Sequence of chain 2.D:
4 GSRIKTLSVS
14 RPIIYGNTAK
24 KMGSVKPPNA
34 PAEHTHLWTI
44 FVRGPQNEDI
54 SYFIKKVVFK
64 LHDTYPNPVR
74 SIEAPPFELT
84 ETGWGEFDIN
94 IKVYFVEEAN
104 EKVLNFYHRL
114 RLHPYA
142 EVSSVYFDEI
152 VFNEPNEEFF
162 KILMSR

The small molecule below binds the protein below.
Small molecule (SMILES): CC(=O)NCCCC[C@H](N)C(=O)N[C@@H](CO)C(=O)N[C@@H](C)C(=O)N1CCC[C@H]1C(=O)N[C@@H](C)C=O

Binding-site contacts:
Ligand atom CD contacts residue THR67 of chain 2.D at 3.6 Å.
Ligand atom CH contacts residue TRP87 of chain 2.D at 3.2 Å (hydrophobic).
Ligand atom CA contacts residue TRP87 of chain 2.D at 3.4 Å (hydrophobic).
Ligand atom CE contacts residue TRP87 of chain 2.D at 3.6 Å (hydrophobic).
Ligand atom O contacts residue PRO117 of chain 2.D at 3.1 Å.
Ligand atom CD contacts residue HIS65 of chain 2.D at 3.6 Å.
Ligand atom OH contacts residue TRP87 of chain 2.D at 2.4 Å (h-bond).
Ligand atom NZ contacts residue TRP87 of chain 2.D at 3.6 Å.
Ligand atom OH contacts residue GLY86 of chain 2.D at 3.1 Å.
Ligand atom CB contacts residue GLU89 of chain 2.D at 3.6 Å.
Ligand atom CG contacts residue TRP87 of chain 2.D at 3.6 Å (hydrophobic).
Ligand atom O contacts residue GLU89 of chain 2.D at 2.7 Å (salt-bridge).
Ligand atom CB contacts residue HIS65 of chain 2.D at 3.6 Å.
Ligand atom O contacts residue HIS116 of chain 2.D at 3.6 Å.
Ligand atom CA contacts residue GLU89 of chain 2.D at 2.9 Å.
Ligand atom N contacts residue SO41 of chain 2.M at 2.6 Å (h-bond).
Ligand atom CB contacts residue GLU89 of chain 2.D at 3.7 Å.
Ligand atom O contacts residue ASP66 of chain 2.B at 3.6 Å.
Ligand atom N contacts residue GLU89 of chain 2.D at 2.9 Å (salt-bridge).
Ligand atom CA contacts residue SO41 of chain 2.M at 3.4 Å.
Ligand atom N contacts residue HIS116 of chain 2.D at 3.6 Å.
Ligand atom C contacts residue GLY88 of chain 2.D at 3.7 Å.
Ligand atom CD contacts residue TRP87 of chain 2.D at 3.4 Å (hydrophobic).
Ligand atom CH contacts residue THR67 of chain 2.D at 3.8 Å.
Ligand atom OH contacts residue GLY88 of chain 2.D at 3.2 Å (h-bond).
Ligand atom N contacts residue ASP66 of chain 2.B at 3.3 Å (salt-bridge).
Ligand atom C contacts residue GLU89 of chain 2.D at 3.7 Å.
Ligand atom OH contacts residue TYR68 of chain 2.D at 3.7 Å.
Ligand atom NZ contacts residue THR67 of chain 2.D at 2.8 Å (h-bond).
Ligand atom CH3 contacts residue TYR68 of chain 2.D at 3.4 Å (hydrophobic).
Ligand atom CH3 contacts residue HIS37 of chain 2.D at 3.7 Å.
Ligand atom CH contacts residue TYR68 of chain 2.D at 3.7 Å (hydrophobic).
Ligand atom O contacts residue GLY88 of chain 2.D at 3.2 Å.
Ligand atom C contacts residue GLU89 of chain 2.D at 3.4 Å.
Ligand atom CB contacts residue TRP87 of chain 2.D at 3.7 Å (hydrophobic).
Ligand atom CB contacts residue ASP66 of chain 2.B at 3.5 Å.
Ligand atom CG contacts residue GLU89 of chain 2.D at 3.5 Å.
Ligand atom CB contacts residue HIS116 of chain 2.D at 3.8 Å.
Ligand atom CE contacts residue GLY88 of chain 2.D at 3.7 Å.
Ligand atom CH3 contacts residue TRP87 of chain 2.D at 3.6 Å (hydrophobic).

Sequence of chain 2.B:
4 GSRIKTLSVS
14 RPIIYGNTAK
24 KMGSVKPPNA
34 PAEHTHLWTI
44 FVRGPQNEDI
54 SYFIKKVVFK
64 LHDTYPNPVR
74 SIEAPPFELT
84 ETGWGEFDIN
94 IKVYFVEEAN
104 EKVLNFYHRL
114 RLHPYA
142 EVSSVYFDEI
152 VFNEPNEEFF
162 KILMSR